Binding-site contacts:
Ligand atom O7 contacts residue ILE156 of chain 1.D at 4.1 Å.
Ligand atom C4 contacts residue ASN118 of chain 1.D at 4.2 Å.
Ligand atom C6 contacts residue THR120 of chain 1.D at 4.2 Å.
Ligand atom C7 contacts residue ASN118 of chain 1.D at 3.1 Å.
Ligand atom C7 contacts residue LEU161 of chain 1.D at 4.4 Å (hydrophobic).
Ligand atom O7 contacts residue ASN118 of chain 1.D at 3.1 Å (h-bond).
Ligand atom O6 contacts residue PRO122 of chain 1.D at 3.7 Å.
Ligand atom O5 contacts residue ASN118 of chain 1.D at 2.4 Å (h-bond).
Ligand atom O7 contacts residue HIS220 of chain 1.D at 3.6 Å (h-bond).
Ligand atom C5 contacts residue THR120 of chain 1.D at 4.0 Å.
Ligand atom C8 contacts residue LEU161 of chain 1.D at 3.7 Å (hydrophobic).
Ligand atom C1 contacts residue ASN118 of chain 1.D at 1.4 Å.
Ligand atom N2 contacts residue ASN118 of chain 1.D at 2.8 Å (h-bond).
Ligand atom C1 contacts residue THR120 of chain 1.D at 4.2 Å.
Ligand atom O6 contacts residue GLY121 of chain 1.D at 4.2 Å.
Ligand atom C8 contacts residue SER158 of chain 1.D at 3.7 Å.
Ligand atom O6 contacts residue THR120 of chain 1.D at 3.3 Å (h-bond).
Ligand atom C8 contacts residue ASN118 of chain 1.D at 4.3 Å.
Ligand atom C2 contacts residue ASN118 of chain 1.D at 2.4 Å.
Ligand atom C5 contacts residue ASN118 of chain 1.D at 3.6 Å.
Ligand atom C7 contacts residue ILE156 of chain 1.D at 4.3 Å (hydrophobic).
Ligand atom O5 contacts residue THR120 of chain 1.D at 3.9 Å.
Ligand atom C3 contacts residue ASN118 of chain 1.D at 3.8 Å.
Ligand atom C8 contacts residue ILE156 of chain 1.D at 4.0 Å (hydrophobic).
Ligand atom C8 contacts residue ARG157 of chain 1.D at 4.4 Å.

The protein below binds the small molecule below.
Small molecule (SMILES): CC(=O)N[C@@H]1[C@@H](O)[C@H](O)[C@@H](CO)O[C@H]1O

Sequence of chain 1.D:
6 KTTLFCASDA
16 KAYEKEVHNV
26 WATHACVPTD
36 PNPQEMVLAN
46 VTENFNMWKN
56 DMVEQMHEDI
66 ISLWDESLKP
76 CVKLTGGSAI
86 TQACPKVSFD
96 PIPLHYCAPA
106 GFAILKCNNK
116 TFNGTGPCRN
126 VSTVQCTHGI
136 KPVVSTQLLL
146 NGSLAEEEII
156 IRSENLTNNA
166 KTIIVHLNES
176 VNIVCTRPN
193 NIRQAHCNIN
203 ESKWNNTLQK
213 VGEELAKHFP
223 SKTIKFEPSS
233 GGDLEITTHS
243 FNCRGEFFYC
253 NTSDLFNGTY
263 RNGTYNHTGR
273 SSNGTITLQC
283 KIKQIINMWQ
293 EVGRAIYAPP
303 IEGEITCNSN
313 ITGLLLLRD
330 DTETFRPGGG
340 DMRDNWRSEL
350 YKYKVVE